Binding-site contacts:
Ligand atom O3 contacts residue LEU133 of chain 1.B at 2.9 Å (h-bond).
Ligand atom C26 contacts residue PHE132 of chain 1.B at 3.7 Å (hydrophobic).
Ligand atom C15 contacts residue TRP260 of chain 1.B at 3.5 Å (hydrophobic).
Ligand atom C15 contacts residue ALA78 of chain 1.B at 3.7 Å (hydrophobic).
Ligand atom C21 contacts residue MET115 of chain 1.B at 3.7 Å (hydrophobic).
Ligand atom C22 contacts residue GLU118 of chain 1.B at 3.8 Å.
Ligand atom C21 contacts residue PHE132 of chain 1.B at 3.7 Å (hydrophobic).
Ligand atom C15 contacts residue PHE74 of chain 1.B at 3.5 Å (hydrophobic).
Ligand atom C21 contacts residue THR119 of chain 1.B at 3.6 Å.
Ligand atom CL1 contacts residue HIS238 of chain 1.B at 3.7 Å.
Ligand atom C3 contacts residue THR119 of chain 1.B at 3.3 Å.
Ligand atom C13 contacts residue PHE71 of chain 1.B at 3.6 Å (hydrophobic).
Ligand atom O1 contacts residue THR75 of chain 1.B at 3.5 Å (h-bond).
Ligand atom O3 contacts residue PHE132 of chain 1.B at 3.6 Å.
Ligand atom C2 contacts residue LEU116 of chain 1.B at 3.4 Å (hydrophobic).
Ligand atom C16 contacts residue ALA78 of chain 1.B at 3.8 Å (hydrophobic).
Ligand atom C26 contacts residue LEU77 of chain 1.B at 3.5 Å (hydrophobic).
Ligand atom O3 contacts residue ARG122 of chain 1.B at 2.8 Å (salt-bridge).
Ligand atom C27 contacts residue PHE74 of chain 1.B at 3.4 Å (hydrophobic).
Ligand atom O1 contacts residue TRP260 of chain 1.B at 3.5 Å.
Ligand atom CL1 contacts residue ILE112 of chain 1.B at 3.7 Å.
Ligand atom C21 contacts residue SER81 of chain 1.B at 3.6 Å.
Ligand atom C20 contacts residue PHE132 of chain 1.B at 3.6 Å (hydrophobic).
Ligand atom C18 contacts residue MET115 of chain 1.B at 3.7 Å (hydrophobic).
Ligand atom C28 contacts residue PHE132 of chain 1.B at 3.6 Å (hydrophobic).
Ligand atom C8 contacts residue PHE143 of chain 1.B at 3.6 Å (hydrophobic).
Ligand atom C17 contacts residue ALA78 of chain 1.B at 3.6 Å (hydrophobic).
Ligand atom C25 contacts residue PHE132 of chain 1.B at 3.7 Å (hydrophobic).
Ligand atom C23 contacts residue SER81 of chain 1.B at 3.6 Å.
Ligand atom CL1 contacts residue TRP260 of chain 1.B at 3.7 Å.
Ligand atom C22 contacts residue SER81 of chain 1.B at 3.5 Å.
Ligand atom O2 contacts residue GLU84 of chain 1.B at 3.2 Å (salt-bridge).
Ligand atom O1 contacts residue LEU252 of chain 1.B at 3.4 Å.
Ligand atom C25 contacts residue LEU77 of chain 1.B at 3.3 Å (hydrophobic).
Ligand atom C24 contacts residue PHE132 of chain 1.B at 3.6 Å (hydrophobic).
Ligand atom C9 contacts residue PHE152 of chain 1.B at 3.7 Å (hydrophobic).
Ligand atom C2 contacts residue THR119 of chain 1.B at 3.6 Å.
Ligand atom C26 contacts residue SER81 of chain 1.B at 3.7 Å.
Ligand atom C14 contacts residue TRP260 of chain 1.B at 3.7 Å (hydrophobic).
Ligand atom C13 contacts residue THR75 of chain 1.B at 3.6 Å.

A protein and the small-molecule ligand that binds it are described below.
Small molecule (SMILES): CC(C)(O)c1cn(-c2ccc(-c3cccc(S(C)(=O)=O)c3)cc2)c(C(C)(C)c2ccccc2Cl)n1

Sequence of chain 1.B:
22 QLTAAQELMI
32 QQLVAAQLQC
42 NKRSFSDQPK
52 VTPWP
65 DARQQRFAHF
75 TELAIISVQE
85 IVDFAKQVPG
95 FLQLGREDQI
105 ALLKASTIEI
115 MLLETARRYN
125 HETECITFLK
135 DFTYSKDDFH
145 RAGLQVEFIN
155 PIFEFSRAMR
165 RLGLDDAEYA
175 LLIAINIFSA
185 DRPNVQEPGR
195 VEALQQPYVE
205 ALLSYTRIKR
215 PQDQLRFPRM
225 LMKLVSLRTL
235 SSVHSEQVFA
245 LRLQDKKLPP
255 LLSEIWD